Sequence of chain 1.C:
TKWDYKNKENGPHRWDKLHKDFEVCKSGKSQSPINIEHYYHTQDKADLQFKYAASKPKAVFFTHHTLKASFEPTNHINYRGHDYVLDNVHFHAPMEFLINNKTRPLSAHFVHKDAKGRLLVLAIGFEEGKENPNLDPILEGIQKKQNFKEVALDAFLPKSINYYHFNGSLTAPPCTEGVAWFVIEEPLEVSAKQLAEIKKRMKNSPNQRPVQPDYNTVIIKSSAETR

A small-molecule ligand and the protein it binds are described below.
Small molecule (SMILES): CC(=O)/N=c1\sc(S(N)(=O)=O)nn1C

Binding-site contacts:
Ligand atom C2 contacts residue GOL1 of chain 1.R at 3.4 Å.
Ligand atom O3 contacts residue GOL1 of chain 1.R at 3.4 Å (h-bond).
Ligand atom O1 contacts residue HIS116 of chain 1.C at 3.1 Å (h-bond).
Ligand atom C4 contacts residue ASN95 of chain 1.C at 3.9 Å.
Ligand atom S1 contacts residue HIS116 of chain 1.C at 3.7 Å.
Ligand atom N1 contacts residue HIS116 of chain 1.C at 3.0 Å (h-bond).
Ligand atom O1 contacts residue VAL118 of chain 1.C at 3.8 Å.
Ligand atom S1 contacts residue THR178 of chain 1.C at 3.8 Å.
Ligand atom O1 contacts residue VAL128 of chain 1.C at 3.7 Å.
Ligand atom N1 contacts residue THR178 of chain 1.C at 2.7 Å (h-bond).
Ligand atom O2 contacts residue LEU177 of chain 1.C at 3.4 Å.
Ligand atom C4 contacts residue LYS75 of chain 1.C at 3.8 Å.
Ligand atom O2 contacts residue TRP188 of chain 1.C at 3.7 Å.
Ligand atom N1 contacts residue ZN1 of chain 1.O at 1.8 Å.
Ligand atom O1 contacts residue ZN1 of chain 1.O at 2.9 Å.
Ligand atom N2 contacts residue GOL1 of chain 1.R at 3.5 Å.
Ligand atom O2 contacts residue THR178 of chain 1.C at 3.3 Å (h-bond).
Ligand atom N1 contacts residue HIS97 of chain 1.C at 3.1 Å (h-bond).
Ligand atom S1 contacts residue HIS97 of chain 1.C at 3.5 Å (h-bond).
Ligand atom C5 contacts residue PRO180 of chain 1.C at 3.7 Å (hydrophobic).
Ligand atom S1 contacts residue ZN1 of chain 1.O at 2.9 Å.
Ligand atom C1 contacts residue HIS97 of chain 1.C at 3.9 Å.
Ligand atom C3 contacts residue GOL1 of chain 1.R at 3.1 Å.
Ligand atom C4 contacts residue ASP94 of chain 1.C at 3.8 Å.
Ligand atom N3 contacts residue GOL1 of chain 1.R at 3.7 Å.
Ligand atom O3 contacts residue VAL118 of chain 1.C at 3.3 Å.
Ligand atom C1 contacts residue ZN1 of chain 1.O at 4.0 Å.
Ligand atom O1 contacts residue HIS97 of chain 1.C at 3.1 Å.
Ligand atom S2 contacts residue VAL118 of chain 1.C at 3.8 Å.
Ligand atom N3 contacts residue LEU177 of chain 1.C at 3.7 Å.
Ligand atom S2 contacts residue HIS97 of chain 1.C at 3.5 Å.
Ligand atom C3 contacts residue ASN95 of chain 1.C at 3.6 Å.
Ligand atom S2 contacts residue GOL1 of chain 1.R at 3.7 Å.
Ligand atom C5 contacts residue GOL1 of chain 1.R at 3.6 Å.
Ligand atom C1 contacts residue LEU177 of chain 1.C at 3.8 Å (hydrophobic).
Ligand atom N1 contacts residue HIS99 of chain 1.C at 3.1 Å (h-bond).
Ligand atom N4 contacts residue GOL1 of chain 1.R at 3.0 Å (h-bond).
Ligand atom O2 contacts residue ZN1 of chain 1.O at 4.0 Å.
Ligand atom C4 contacts residue GOL1 of chain 1.R at 3.7 Å.
Ligand atom O3 contacts residue ASN95 of chain 1.C at 2.8 Å (h-bond).